Binding-site contacts:
Ligand atom O2P contacts residue ASN202 of chain 1.C at 3.8 Å.
Ligand atom CD contacts residue GLY198 of chain 1.C at 3.9 Å.
Ligand atom CA contacts residue ASN253 of chain 1.C at 3.6 Å.
Ligand atom CG2 contacts residue LYS78 of chain 1.C at 3.4 Å.
Ligand atom CA contacts residue ASN253 of chain 1.C at 3.9 Å.
Ligand atom CA contacts residue ASN202 of chain 1.C at 3.7 Å.
Ligand atom P contacts residue ARG85 of chain 1.C at 3.8 Å.
Ligand atom O contacts residue ASN253 of chain 1.C at 2.7 Å (h-bond).
Ligand atom OG contacts residue TRP257 of chain 1.C at 3.8 Å.
Ligand atom OG contacts residue ASN253 of chain 1.C at 3.8 Å.
Ligand atom O contacts residue LEU201 of chain 1.C at 3.5 Å.
Ligand atom C contacts residue LEU201 of chain 1.C at 3.6 Å (hydrophobic).
Ligand atom SD contacts residue LEU249 of chain 1.C at 3.9 Å.
Ligand atom OE1 contacts residue ILE246 of chain 1.C at 3.6 Å.
Ligand atom N contacts residue LEU201 of chain 1.C at 3.3 Å.
Ligand atom CE contacts residue LEU249 of chain 1.C at 3.9 Å (hydrophobic).
Ligand atom O contacts residue VAL205 of chain 1.C at 3.4 Å.
Ligand atom C contacts residue LEU256 of chain 1.C at 3.7 Å (hydrophobic).
Ligand atom C contacts residue ASN202 of chain 1.C at 3.8 Å.
Ligand atom CB contacts residue LYS78 of chain 1.C at 3.9 Å.
Ligand atom CE contacts residue ASP252 of chain 1.C at 3.6 Å.
Ligand atom O3P contacts residue ARG85 of chain 1.C at 2.7 Å (salt-bridge).
Ligand atom CB contacts residue ASN202 of chain 1.C at 3.5 Å.
Ligand atom O2P contacts residue TYR157 of chain 1.C at 2.4 Å (h-bond).
Ligand atom O1P contacts residue ARG156 of chain 1.C at 2.7 Å (salt-bridge).
Ligand atom N contacts residue ASN202 of chain 1.C at 2.9 Å (h-bond).
Ligand atom CA contacts residue ASN202 of chain 1.C at 3.7 Å.
Ligand atom CA contacts residue LEU256 of chain 1.C at 3.9 Å (hydrophobic).
Ligand atom O2P contacts residue ARG156 of chain 1.C at 2.9 Å (salt-bridge).
Ligand atom CA contacts residue LEU201 of chain 1.C at 3.6 Å (hydrophobic).
Ligand atom N contacts residue LEU256 of chain 1.C at 3.5 Å.
Ligand atom O3P contacts residue TYR157 of chain 1.C at 3.7 Å.
Ligand atom C contacts residue ASN253 of chain 1.C at 3.8 Å.
Ligand atom OE2 contacts residue GLY198 of chain 1.C at 3.3 Å.
Ligand atom C contacts residue ASN253 of chain 1.C at 3.7 Å.
Ligand atom O1P contacts residue ARG85 of chain 1.C at 2.8 Å (salt-bridge).
Ligand atom CB contacts residue ASN202 of chain 1.C at 3.3 Å.
Ligand atom N contacts residue ASN253 of chain 1.C at 2.9 Å (h-bond).
Ligand atom P contacts residue ARG156 of chain 1.C at 3.8 Å.
Ligand atom P contacts residue TYR157 of chain 1.C at 3.6 Å.

Sequence of chain 1.C:
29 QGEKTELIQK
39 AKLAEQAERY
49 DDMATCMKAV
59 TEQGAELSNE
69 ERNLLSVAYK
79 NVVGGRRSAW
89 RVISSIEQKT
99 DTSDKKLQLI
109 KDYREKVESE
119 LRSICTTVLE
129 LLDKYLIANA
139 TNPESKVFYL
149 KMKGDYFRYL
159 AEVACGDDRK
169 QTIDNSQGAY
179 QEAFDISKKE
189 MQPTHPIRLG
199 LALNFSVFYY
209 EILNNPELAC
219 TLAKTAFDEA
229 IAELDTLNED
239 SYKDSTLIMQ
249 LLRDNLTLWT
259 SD

The protein below binds the small molecule below.
Small molecule (SMILES): CSCC[C@H](NC(=O)[C@H](CO)NC(=O)[C@H](C)N)C(=O)N[C@@H](COP(=O)(O)O)C(=O)N[C@@H](CCC(=O)O)C(=O)N[C@H](C(=O)NCC(=O)N[C@H](C=O)[C@@H](C)O)[C@@H](C)O